The protein below binds the small molecule below.
Small molecule (SMILES): CC(=O)N[C@@H]1[C@@H](O)[C@H](O)[C@@H](CO)O[C@H]1O

Binding-site contacts:
Ligand atom C5 contacts residue TRP303 of chain 1.A at 4.1 Å (hydrophobic).
Ligand atom O3 contacts residue TRP303 of chain 1.A at 3.5 Å.
Ligand atom O5 contacts residue TRP303 of chain 1.A at 3.6 Å.
Ligand atom C7 contacts residue ASN307 of chain 1.A at 3.5 Å.
Ligand atom C5 contacts residue ASN307 of chain 1.A at 3.6 Å.
Ligand atom O7 contacts residue ASN307 of chain 1.A at 3.5 Å (h-bond).
Ligand atom C7 contacts residue TRP303 of chain 1.A at 4.4 Å (hydrophobic).
Ligand atom C1 contacts residue TRP303 of chain 1.A at 4.0 Å (hydrophobic).
Ligand atom C2 contacts residue TRP303 of chain 1.A at 3.4 Å (hydrophobic).
Ligand atom O6 contacts residue TRP303 of chain 1.A at 3.8 Å.
Ligand atom C3 contacts residue TRP303 of chain 1.A at 3.8 Å (hydrophobic).
Ligand atom O7 contacts residue TRP303 of chain 1.A at 3.7 Å.
Ligand atom O7 contacts residue LEU306 of chain 1.A at 4.3 Å.
Ligand atom N2 contacts residue TRP303 of chain 1.A at 4.4 Å.
Ligand atom C1 contacts residue ASN307 of chain 1.A at 1.4 Å.
Ligand atom C8 contacts residue SER310 of chain 1.A at 4.2 Å.
Ligand atom N2 contacts residue ASN307 of chain 1.A at 3.0 Å (h-bond).
Ligand atom C8 contacts residue ASN307 of chain 1.A at 3.9 Å.
Ligand atom O6 contacts residue LYS304 of chain 1.A at 3.9 Å.
Ligand atom C6 contacts residue TRP303 of chain 1.A at 4.1 Å (hydrophobic).
Ligand atom C2 contacts residue ASN307 of chain 1.A at 2.5 Å.
Ligand atom O5 contacts residue ASN307 of chain 1.A at 2.3 Å (h-bond).
Ligand atom C3 contacts residue ASN307 of chain 1.A at 3.8 Å.
Ligand atom C4 contacts residue ASN307 of chain 1.A at 4.2 Å.
Ligand atom C4 contacts residue TRP303 of chain 1.A at 3.6 Å (hydrophobic).

Sequence of chain 1.A:
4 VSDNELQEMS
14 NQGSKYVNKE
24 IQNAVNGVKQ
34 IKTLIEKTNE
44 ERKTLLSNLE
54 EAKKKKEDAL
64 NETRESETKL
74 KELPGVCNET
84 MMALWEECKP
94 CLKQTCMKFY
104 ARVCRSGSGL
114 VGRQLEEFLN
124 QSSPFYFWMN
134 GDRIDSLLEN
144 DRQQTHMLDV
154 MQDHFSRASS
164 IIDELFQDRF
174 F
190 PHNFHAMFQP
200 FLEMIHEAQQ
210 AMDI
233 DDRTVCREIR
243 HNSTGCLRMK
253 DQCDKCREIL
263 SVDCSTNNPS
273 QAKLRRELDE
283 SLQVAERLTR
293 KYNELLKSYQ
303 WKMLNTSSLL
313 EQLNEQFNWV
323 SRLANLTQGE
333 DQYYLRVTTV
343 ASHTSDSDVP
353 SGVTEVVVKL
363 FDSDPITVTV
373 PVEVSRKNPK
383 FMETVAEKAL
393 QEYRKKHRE